Binding-site contacts:
Ligand atom C2 contacts residue ASN376 of chain 1.F at 2.4 Å.
Ligand atom O5 contacts residue ASN376 of chain 1.F at 2.4 Å (h-bond).
Ligand atom C4 contacts residue ASN376 of chain 1.F at 4.2 Å.
Ligand atom C8 contacts residue ASN376 of chain 1.F at 4.1 Å.
Ligand atom O7 contacts residue ASN376 of chain 1.F at 3.9 Å.
Ligand atom C7 contacts residue ASN376 of chain 1.F at 3.4 Å.
Ligand atom O5 contacts residue HIS377 of chain 1.F at 4.4 Å.
Ligand atom O5 contacts residue ARG480 of chain 1.F at 2.9 Å (salt-bridge).
Ligand atom C3 contacts residue ASN376 of chain 1.F at 3.6 Å.
Ligand atom C6 contacts residue ARG480 of chain 1.F at 4.0 Å.
Ligand atom C1 contacts residue ASN376 of chain 1.F at 1.4 Å.
Ligand atom C1 contacts residue ARG480 of chain 1.F at 3.8 Å.
Ligand atom C1 contacts residue HIS377 of chain 1.F at 4.1 Å.
Ligand atom C7 contacts residue ILE374 of chain 1.F at 4.1 Å (hydrophobic).
Ligand atom C5 contacts residue ARG480 of chain 1.F at 4.0 Å.
Ligand atom O7 contacts residue ILE374 of chain 1.F at 3.8 Å.
Ligand atom C5 contacts residue HIS377 of chain 1.F at 4.4 Å.
Ligand atom N2 contacts residue ASN376 of chain 1.F at 2.7 Å (h-bond).
Ligand atom C5 contacts residue ASN376 of chain 1.F at 3.6 Å.
Ligand atom O6 contacts residue ARG480 of chain 1.F at 3.8 Å.
Ligand atom C8 contacts residue ILE374 of chain 1.F at 3.9 Å (hydrophobic).

This small molecule binds to this protein.
Small molecule (SMILES): CC(=O)N[C@H]1[C@H](O[C@H]2[C@H](O)[C@@H](NC(C)=O)CO[C@@H]2CO)O[C@H](CO)[C@@H](O)[C@@H]1O

Sequence of chain 1.F:
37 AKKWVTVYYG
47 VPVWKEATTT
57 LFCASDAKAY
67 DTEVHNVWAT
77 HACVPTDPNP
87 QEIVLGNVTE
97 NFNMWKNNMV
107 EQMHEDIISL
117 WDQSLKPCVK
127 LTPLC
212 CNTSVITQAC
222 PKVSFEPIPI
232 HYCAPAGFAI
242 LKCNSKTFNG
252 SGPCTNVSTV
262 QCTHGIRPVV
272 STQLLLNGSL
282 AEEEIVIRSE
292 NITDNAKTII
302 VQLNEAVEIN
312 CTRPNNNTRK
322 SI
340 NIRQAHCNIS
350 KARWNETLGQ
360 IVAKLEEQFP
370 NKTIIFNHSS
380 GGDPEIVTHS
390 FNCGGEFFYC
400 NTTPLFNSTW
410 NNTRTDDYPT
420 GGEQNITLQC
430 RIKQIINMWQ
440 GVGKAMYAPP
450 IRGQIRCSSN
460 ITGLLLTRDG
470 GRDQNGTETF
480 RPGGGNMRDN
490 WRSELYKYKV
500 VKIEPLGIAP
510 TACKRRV